The small molecule below binds the protein below.
Small molecule (SMILES): CC(=O)N[C@H]1[C@H](O[C@H]2[C@H](O)[C@@H](NC(C)=O)CO[C@@H]2CO)O[C@H](CO)[C@@H](O)[C@@H]1O

Binding-site contacts:
Ligand atom C8 contacts residue TYR150 of chain 1.C at 4.4 Å (hydrophobic).
Ligand atom C5 contacts residue ASN260 of chain 1.C at 3.6 Å.
Ligand atom C3 contacts residue LYS383 of chain 1.C at 3.7 Å.
Ligand atom O5 contacts residue ASN260 of chain 1.C at 2.3 Å (h-bond).
Ligand atom C1 contacts residue ASN260 of chain 1.C at 1.5 Å.
Ligand atom C5 contacts residue LYS383 of chain 1.C at 3.1 Å.
Ligand atom C2 contacts residue LYS383 of chain 1.C at 3.9 Å.
Ligand atom O6 contacts residue GLY765 of chain 1.C at 4.3 Å.
Ligand atom C4 contacts residue ASN260 of chain 1.C at 4.3 Å.
Ligand atom C7 contacts residue ASN260 of chain 1.C at 3.6 Å.
Ligand atom C3 contacts residue ASN260 of chain 1.C at 3.9 Å.
Ligand atom C8 contacts residue ASN260 of chain 1.C at 3.4 Å.
Ligand atom C6 contacts residue TYR150 of chain 1.C at 4.5 Å (hydrophobic).
Ligand atom O5 contacts residue HIS238 of chain 1.C at 4.4 Å.
Ligand atom O7 contacts residue GLY258 of chain 1.C at 4.2 Å.
Ligand atom N2 contacts residue ASN260 of chain 1.C at 3.1 Å (h-bond).
Ligand atom O5 contacts residue LYS383 of chain 1.C at 3.5 Å (salt-bridge).
Ligand atom C8 contacts residue TYR149 of chain 1.C at 4.4 Å (hydrophobic).
Ligand atom O6 contacts residue ALA767 of chain 1.C at 4.0 Å.
Ligand atom N2 contacts residue LYS383 of chain 1.C at 4.4 Å.
Ligand atom O7 contacts residue ASN260 of chain 1.C at 4.5 Å.
Ligand atom O4 contacts residue LYS383 of chain 1.C at 4.2 Å.
Ligand atom C4 contacts residue LYS383 of chain 1.C at 3.9 Å.
Ligand atom O4 contacts residue ALA767 of chain 1.C at 4.5 Å.
Ligand atom C6 contacts residue LYS383 of chain 1.C at 4.2 Å.
Ligand atom C2 contacts residue ASN260 of chain 1.C at 2.6 Å.
Ligand atom C1 contacts residue LYS383 of chain 1.C at 3.2 Å.

Sequence of chain 1.C:
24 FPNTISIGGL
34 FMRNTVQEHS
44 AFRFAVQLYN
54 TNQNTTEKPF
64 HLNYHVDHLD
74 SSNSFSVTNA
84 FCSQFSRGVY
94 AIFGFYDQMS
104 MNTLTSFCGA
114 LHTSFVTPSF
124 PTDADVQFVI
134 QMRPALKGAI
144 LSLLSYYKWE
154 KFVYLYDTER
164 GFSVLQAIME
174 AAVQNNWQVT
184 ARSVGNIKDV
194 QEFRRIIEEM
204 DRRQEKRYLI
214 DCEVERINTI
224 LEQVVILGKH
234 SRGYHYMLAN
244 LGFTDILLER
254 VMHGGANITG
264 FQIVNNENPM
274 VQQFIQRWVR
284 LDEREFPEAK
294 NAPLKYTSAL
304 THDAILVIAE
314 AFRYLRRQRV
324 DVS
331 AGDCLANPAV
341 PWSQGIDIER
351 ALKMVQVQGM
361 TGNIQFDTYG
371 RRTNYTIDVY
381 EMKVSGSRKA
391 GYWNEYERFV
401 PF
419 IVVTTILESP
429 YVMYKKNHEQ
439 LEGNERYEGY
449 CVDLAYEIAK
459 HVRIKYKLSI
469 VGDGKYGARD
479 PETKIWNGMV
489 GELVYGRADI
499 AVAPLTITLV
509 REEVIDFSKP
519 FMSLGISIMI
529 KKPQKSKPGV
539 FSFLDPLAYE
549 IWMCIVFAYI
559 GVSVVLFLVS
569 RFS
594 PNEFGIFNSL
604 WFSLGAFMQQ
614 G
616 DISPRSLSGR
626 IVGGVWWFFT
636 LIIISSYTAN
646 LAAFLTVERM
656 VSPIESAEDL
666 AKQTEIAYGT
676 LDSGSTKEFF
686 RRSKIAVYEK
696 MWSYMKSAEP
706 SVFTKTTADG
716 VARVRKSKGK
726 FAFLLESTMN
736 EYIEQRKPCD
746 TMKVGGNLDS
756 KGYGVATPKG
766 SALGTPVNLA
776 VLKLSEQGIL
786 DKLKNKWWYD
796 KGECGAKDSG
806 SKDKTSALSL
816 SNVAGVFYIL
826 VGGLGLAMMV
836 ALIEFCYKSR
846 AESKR